Sequence of chain 1.A:
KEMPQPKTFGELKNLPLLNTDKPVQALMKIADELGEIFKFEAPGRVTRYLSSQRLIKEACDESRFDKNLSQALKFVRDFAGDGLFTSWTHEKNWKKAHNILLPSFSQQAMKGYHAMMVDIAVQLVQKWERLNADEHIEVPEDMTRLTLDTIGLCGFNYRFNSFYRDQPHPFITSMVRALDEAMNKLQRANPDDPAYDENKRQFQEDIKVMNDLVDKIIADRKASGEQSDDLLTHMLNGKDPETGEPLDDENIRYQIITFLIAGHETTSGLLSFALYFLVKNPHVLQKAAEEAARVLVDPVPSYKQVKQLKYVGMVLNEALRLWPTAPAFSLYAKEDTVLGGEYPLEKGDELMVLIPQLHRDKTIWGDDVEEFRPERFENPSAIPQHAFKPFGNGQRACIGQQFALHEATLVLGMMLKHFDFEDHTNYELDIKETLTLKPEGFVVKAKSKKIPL

A small-molecule ligand and the protein it binds are described below.
Small molecule (SMILES): CC(C)C1=CC2=CC[C@@H]3[C@](C)(CCC[C@@]3(C)C(=O)N[C@@H](Cc3c[nH]c4ccccc34)C(=O)O)[C@H]2CC1

Binding-site contacts:
Ligand atom CZ2 contacts residue LEU220 of chain 1.A at 3.6 Å (hydrophobic).
Ligand atom C3 contacts residue LEU61 of chain 1.A at 3.6 Å (hydrophobic).
Ligand atom C10 contacts residue ALA362 of chain 1.A at 3.8 Å (hydrophobic).
Ligand atom CZ3 contacts residue ARG79 of chain 1.A at 3.1 Å.
Ligand atom NE1 contacts residue ARG79 of chain 1.A at 3.7 Å.
Ligand atom O contacts residue ALA106 of chain 1.A at 3.0 Å (h-bond).
Ligand atom O contacts residue GLN105 of chain 1.A at 3.3 Å (h-bond).
Ligand atom C10 contacts residue MET386 of chain 1.A at 3.8 Å (hydrophobic).
Ligand atom C19 contacts residue PHE119 of chain 1.A at 3.9 Å (hydrophobic).
Ligand atom C18 contacts residue PHE119 of chain 1.A at 3.7 Å (hydrophobic).
Ligand atom CD1 contacts residue ARG79 of chain 1.A at 3.5 Å.
Ligand atom CG contacts residue ARG79 of chain 1.A at 3.2 Å.
Ligand atom C16 contacts residue LEU469 of chain 1.A at 3.7 Å (hydrophobic).
Ligand atom CB contacts residue TYR83 of chain 1.A at 3.8 Å (hydrophobic).
Ligand atom C5 contacts residue PRO57 of chain 1.A at 3.7 Å (hydrophobic).
Ligand atom CH2 contacts residue GLN105 of chain 1.A at 3.7 Å.
Ligand atom C15 contacts residue LEU469 of chain 1.A at 3.7 Å (hydrophobic).
Ligand atom C19 contacts residue LEU107 of chain 1.A at 3.8 Å (hydrophobic).
Ligand atom O contacts residue SER104 of chain 1.A at 3.5 Å.
Ligand atom C1 contacts residue TYR83 of chain 1.A at 3.7 Å (hydrophobic).
Ligand atom CZ3 contacts residue GLN105 of chain 1.A at 3.4 Å.
Ligand atom C contacts residue GLN105 of chain 1.A at 3.4 Å.
Ligand atom C20 contacts residue PHE119 of chain 1.A at 3.8 Å (hydrophobic).
Ligand atom CD1 contacts residue LEU52 of chain 1.A at 3.5 Å (hydrophobic).
Ligand atom O1 contacts residue TYR83 of chain 1.A at 2.6 Å (h-bond).
Ligand atom CB contacts residue ARG79 of chain 1.A at 3.8 Å.
Ligand atom C12 contacts residue ALA106 of chain 1.A at 3.9 Å (hydrophobic).
Ligand atom CD2 contacts residue ARG79 of chain 1.A at 3.2 Å.
Ligand atom CH2 contacts residue ARG79 of chain 1.A at 3.6 Å.
Ligand atom CE3 contacts residue ARG79 of chain 1.A at 3.0 Å.
Ligand atom C16 contacts residue MET217 of chain 1.A at 3.7 Å (hydrophobic).
Ligand atom C14 contacts residue ALA106 of chain 1.A at 3.8 Å (hydrophobic).
Ligand atom C contacts residue SER104 of chain 1.A at 3.6 Å.
Ligand atom C20 contacts residue LEU469 of chain 1.A at 3.6 Å (hydrophobic).
Ligand atom CE2 contacts residue ARG79 of chain 1.A at 3.5 Å.
Ligand atom OXT contacts residue GLN105 of chain 1.A at 2.8 Å (h-bond).
Ligand atom C19 contacts residue VAL110 of chain 1.A at 3.8 Å (hydrophobic).
Ligand atom OXT contacts residue SER104 of chain 1.A at 3.5 Å.
Ligand atom CE3 contacts residue GLN105 of chain 1.A at 3.5 Å.
Ligand atom C8 contacts residue VAL58 of chain 1.A at 3.6 Å (hydrophobic).